Binding-site contacts:
Ligand atom O3 contacts residue ARG167 of chain 1.C at 2.8 Å (salt-bridge).
Ligand atom O4 contacts residue LYS84 of chain 3.C at 2.8 Å (salt-bridge).
Ligand atom O1 contacts residue HIS134 of chain 1.C at 2.8 Å (h-bond).
Ligand atom C2 contacts residue THR168 of chain 1.C at 3.6 Å.
Ligand atom O3P contacts residue THR55 of chain 1.C at 2.7 Å (h-bond).
Ligand atom O5 contacts residue ARG229 of chain 1.C at 2.9 Å (salt-bridge).
Ligand atom P contacts residue THR53 of chain 1.C at 3.6 Å.
Ligand atom O4 contacts residue ARG229 of chain 1.C at 2.9 Å (salt-bridge).
Ligand atom C4 contacts residue HIS134 of chain 1.C at 3.7 Å.
Ligand atom O3 contacts residue ARG105 of chain 1.C at 3.4 Å (salt-bridge).
Ligand atom C4 contacts residue ARG167 of chain 1.C at 3.5 Å.
Ligand atom O2 contacts residue ARG167 of chain 1.C at 2.7 Å (salt-bridge).
Ligand atom P contacts residue SER52 of chain 1.C at 3.7 Å.
Ligand atom P contacts residue SER80 of chain 3.C at 3.6 Å.
Ligand atom O1 contacts residue GLN137 of chain 1.C at 3.6 Å.
Ligand atom O1 contacts residue ARG105 of chain 1.C at 2.9 Å (salt-bridge).
Ligand atom O1P contacts residue SER80 of chain 3.C at 3.1 Å (h-bond).
Ligand atom P contacts residue ARG105 of chain 1.C at 3.6 Å.
Ligand atom O2 contacts residue HIS134 of chain 1.C at 3.5 Å.
Ligand atom O2P contacts residue ARG54 of chain 1.C at 2.9 Å (salt-bridge).
Ligand atom C1 contacts residue LEU267 of chain 1.C at 3.5 Å (hydrophobic).
Ligand atom C5 contacts residue GLN231 of chain 1.C at 3.5 Å.
Ligand atom O5 contacts residue GLN231 of chain 1.C at 2.9 Å (h-bond).
Ligand atom O2P contacts residue THR53 of chain 1.C at 2.8 Å (h-bond).
Ligand atom O1P contacts residue ARG105 of chain 1.C at 2.9 Å (salt-bridge).
Ligand atom O3P contacts residue THR53 of chain 1.C at 3.5 Å (h-bond).
Ligand atom O3P contacts residue SER52 of chain 1.C at 2.5 Å (h-bond).
Ligand atom O3P contacts residue ARG54 of chain 1.C at 3.5 Å (salt-bridge).
Ligand atom O2P contacts residue SER80 of chain 3.C at 2.9 Å (h-bond).
Ligand atom O3 contacts residue LYS84 of chain 3.C at 3.0 Å (salt-bridge).
Ligand atom C5 contacts residue ARG229 of chain 1.C at 3.5 Å.
Ligand atom O1 contacts residue THR55 of chain 1.C at 2.9 Å (h-bond).
Ligand atom C3 contacts residue LEU267 of chain 1.C at 3.5 Å (hydrophobic).
Ligand atom O3P contacts residue ARG105 of chain 1.C at 3.3 Å (salt-bridge).
Ligand atom C1P contacts residue ARG54 of chain 1.C at 3.3 Å.
Ligand atom C5 contacts residue LEU267 of chain 1.C at 3.6 Å (hydrophobic).
Ligand atom C1P contacts residue LEU267 of chain 1.C at 3.3 Å (hydrophobic).
Ligand atom C3 contacts residue THR168 of chain 1.C at 3.6 Å.
Ligand atom N2 contacts residue LEU267 of chain 1.C at 2.8 Å (h-bond).
Ligand atom O1P contacts residue LYS84 of chain 3.C at 2.8 Å (salt-bridge).

Sequence of chain 3.C:
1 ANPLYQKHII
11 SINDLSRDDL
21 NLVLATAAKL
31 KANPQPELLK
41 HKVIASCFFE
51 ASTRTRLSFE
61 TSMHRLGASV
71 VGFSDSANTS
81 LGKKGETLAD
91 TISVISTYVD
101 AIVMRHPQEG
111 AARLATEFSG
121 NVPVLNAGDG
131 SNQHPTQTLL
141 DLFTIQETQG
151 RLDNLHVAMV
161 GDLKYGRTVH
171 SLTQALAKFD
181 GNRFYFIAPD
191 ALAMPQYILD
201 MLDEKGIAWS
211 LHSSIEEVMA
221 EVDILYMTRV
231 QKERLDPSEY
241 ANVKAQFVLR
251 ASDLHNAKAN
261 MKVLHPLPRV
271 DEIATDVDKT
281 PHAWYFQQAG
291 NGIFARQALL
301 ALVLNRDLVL

This small molecule binds to this protein.
Small molecule (SMILES): O=C(O)C[C@H](NC(=O)CP(=O)(O)O)C(=O)O

Sequence of chain 1.C:
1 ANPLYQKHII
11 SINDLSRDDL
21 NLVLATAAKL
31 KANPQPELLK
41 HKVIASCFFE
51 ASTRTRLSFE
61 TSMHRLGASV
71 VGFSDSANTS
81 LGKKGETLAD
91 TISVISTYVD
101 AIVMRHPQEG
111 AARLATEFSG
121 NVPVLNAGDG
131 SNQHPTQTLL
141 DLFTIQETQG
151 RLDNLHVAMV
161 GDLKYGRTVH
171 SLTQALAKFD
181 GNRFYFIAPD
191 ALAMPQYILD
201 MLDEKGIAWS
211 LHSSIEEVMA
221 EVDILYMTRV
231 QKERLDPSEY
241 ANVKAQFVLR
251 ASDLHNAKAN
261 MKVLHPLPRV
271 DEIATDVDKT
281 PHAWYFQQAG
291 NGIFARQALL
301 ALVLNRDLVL